Sequence of chain 1.B:
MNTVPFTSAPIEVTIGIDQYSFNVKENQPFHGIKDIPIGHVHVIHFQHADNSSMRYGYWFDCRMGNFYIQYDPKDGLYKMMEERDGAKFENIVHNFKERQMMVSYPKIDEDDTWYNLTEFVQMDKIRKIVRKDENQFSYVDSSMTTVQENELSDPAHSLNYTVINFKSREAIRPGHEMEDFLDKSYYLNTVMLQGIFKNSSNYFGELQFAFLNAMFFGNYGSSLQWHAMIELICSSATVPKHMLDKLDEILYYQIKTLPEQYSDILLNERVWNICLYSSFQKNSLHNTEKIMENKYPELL

The protein below binds the small molecule below.
Small molecule (SMILES): NCc1cccnc1N1CCCC1

Binding-site contacts:
Ligand atom C contacts residue PRO33 of chain 1.B at 4.4 Å (hydrophobic).
Ligand atom C3 contacts residue GLN104 of chain 1.B at 3.7 Å.
Ligand atom C4 contacts residue PRO33 of chain 1.B at 3.3 Å (hydrophobic).
Ligand atom N1 contacts residue GLN104 of chain 1.B at 4.0 Å.
Ligand atom C4 contacts residue PHE34 of chain 1.B at 4.3 Å (hydrophobic).
Ligand atom C1 contacts residue MET105 of chain 1.B at 3.8 Å (hydrophobic).
Ligand atom C4 contacts residue MET105 of chain 1.B at 3.9 Å (hydrophobic).
Ligand atom C contacts residue MET106 of chain 1.B at 3.7 Å (hydrophobic).
Ligand atom N2 contacts residue MET106 of chain 1.B at 2.9 Å (h-bond).
Ligand atom C1 contacts residue VAL107 of chain 1.B at 3.8 Å (hydrophobic).
Ligand atom C2 contacts residue GLN104 of chain 1.B at 3.7 Å.
Ligand atom C2 contacts residue MET105 of chain 1.B at 4.5 Å (hydrophobic).
Ligand atom N contacts residue MET105 of chain 1.B at 4.3 Å.
Ligand atom C1 contacts residue GLN104 of chain 1.B at 4.3 Å.
Ligand atom C2 contacts residue MET106 of chain 1.B at 3.8 Å (hydrophobic).
Ligand atom C contacts residue MET105 of chain 1.B at 3.5 Å (hydrophobic).
Ligand atom N contacts residue GLN104 of chain 1.B at 4.1 Å.
Ligand atom C1 contacts residue MET106 of chain 1.B at 3.2 Å (hydrophobic).
Ligand atom C9 contacts residue MET106 of chain 1.B at 3.6 Å (hydrophobic).
Ligand atom C contacts residue VAL107 of chain 1.B at 4.2 Å (hydrophobic).
Ligand atom N2 contacts residue MET105 of chain 1.B at 4.2 Å.
Ligand atom N contacts residue PRO33 of chain 1.B at 3.8 Å.
Ligand atom C5 contacts residue GLN104 of chain 1.B at 3.4 Å.
Ligand atom C contacts residue PHE34 of chain 1.B at 4.0 Å (hydrophobic).
Ligand atom C9 contacts residue GLN104 of chain 1.B at 3.9 Å.
Ligand atom N2 contacts residue GLN104 of chain 1.B at 3.0 Å (h-bond).